Binding-site contacts:
Ligand atom C2 contacts residue PRO30 of chain 2.A at 3.8 Å (hydrophobic).
Ligand atom C4 contacts residue TRP5 of chain 2.A at 4.3 Å (hydrophobic).
Ligand atom C3 contacts residue TRP5 of chain 2.A at 3.9 Å (hydrophobic).
Ligand atom O2 contacts residue GLY3 of chain 2.A at 4.2 Å.
Ligand atom O2 contacts residue TRP5 of chain 2.A at 2.9 Å (h-bond).
Ligand atom O2 contacts residue PRO30 of chain 2.A at 3.3 Å.
Ligand atom O5 contacts residue TRP5 of chain 2.A at 2.4 Å.
Ligand atom O2 contacts residue HIS4 of chain 2.A at 3.2 Å.
Ligand atom C6 contacts residue TRP5 of chain 2.A at 4.1 Å (hydrophobic).
Ligand atom C1 contacts residue TRP5 of chain 2.A at 1.5 Å (hydrophobic).
Ligand atom C1 contacts residue TYR110 of chain 2.A at 4.2 Å (hydrophobic).
Ligand atom C6 contacts residue TYR110 of chain 2.A at 4.0 Å (hydrophobic).
Ligand atom C5 contacts residue TRP5 of chain 2.A at 3.7 Å (hydrophobic).
Ligand atom C1 contacts residue PRO30 of chain 2.A at 4.4 Å (hydrophobic).
Ligand atom O3 contacts residue HIS4 of chain 2.A at 3.1 Å.
Ligand atom C2 contacts residue TRP5 of chain 2.A at 2.5 Å (hydrophobic).
Ligand atom O3 contacts residue TRP5 of chain 2.A at 3.8 Å.
Ligand atom O5 contacts residue TYR110 of chain 2.A at 3.9 Å.
Ligand atom C2 contacts residue HIS4 of chain 2.A at 4.4 Å.
Ligand atom C3 contacts residue HIS4 of chain 2.A at 4.2 Å.
Ligand atom C5 contacts residue TYR110 of chain 2.A at 4.5 Å (hydrophobic).

This small molecule binds to this protein.
Small molecule (SMILES): OC[C@H]1O[C@H](O)[C@@H](O)[C@@H](O)[C@@H]1O

Sequence of chain 2.A:
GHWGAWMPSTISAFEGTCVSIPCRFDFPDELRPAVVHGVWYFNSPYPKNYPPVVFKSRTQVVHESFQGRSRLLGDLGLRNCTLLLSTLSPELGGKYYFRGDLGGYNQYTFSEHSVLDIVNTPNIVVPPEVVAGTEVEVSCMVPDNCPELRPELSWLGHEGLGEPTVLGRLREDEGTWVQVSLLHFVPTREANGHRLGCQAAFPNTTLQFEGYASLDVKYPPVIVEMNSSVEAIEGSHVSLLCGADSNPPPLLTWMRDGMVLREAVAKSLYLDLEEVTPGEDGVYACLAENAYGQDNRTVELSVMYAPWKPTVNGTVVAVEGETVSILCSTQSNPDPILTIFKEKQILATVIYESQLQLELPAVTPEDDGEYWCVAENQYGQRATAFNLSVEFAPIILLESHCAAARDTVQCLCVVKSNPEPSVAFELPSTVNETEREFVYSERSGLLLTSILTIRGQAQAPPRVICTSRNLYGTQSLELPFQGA